Sequence of chain 1.A:
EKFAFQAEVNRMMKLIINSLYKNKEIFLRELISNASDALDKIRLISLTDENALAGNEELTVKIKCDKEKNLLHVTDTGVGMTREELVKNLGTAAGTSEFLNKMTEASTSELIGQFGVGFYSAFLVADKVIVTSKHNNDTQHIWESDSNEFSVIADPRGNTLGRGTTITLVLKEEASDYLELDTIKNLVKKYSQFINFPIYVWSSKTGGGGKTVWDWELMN

Binding-site contacts:
Ligand atom C26 contacts residue LYS50 of chain 1.A at 3.6 Å.
Ligand atom N2 contacts residue ALA44 of chain 1.A at 3.6 Å.
Ligand atom C1 contacts residue PHE135 of chain 1.A at 3.7 Å (hydrophobic).
Ligand atom C25 contacts residue ASN43 of chain 1.A at 3.6 Å.
Ligand atom O9 contacts residue GLY132 of chain 1.A at 3.1 Å (h-bond).
Ligand atom C2 contacts residue GLY132 of chain 1.A at 3.8 Å.
Ligand atom C22 contacts residue GLY132 of chain 1.A at 3.6 Å.
Ligand atom O5 contacts residue LYS50 of chain 1.A at 2.7 Å (salt-bridge).
Ligand atom O1 contacts residue GLY134 of chain 1.A at 3.0 Å (h-bond).
Ligand atom C26 contacts residue ALA47 of chain 1.A at 3.7 Å (hydrophobic).
Ligand atom O2 contacts residue MET90 of chain 1.A at 3.7 Å.
Ligand atom O7 contacts residue LYS50 of chain 1.A at 3.5 Å (salt-bridge).
Ligand atom O1 contacts residue PHE135 of chain 1.A at 2.9 Å (h-bond).
Ligand atom C4 contacts residue LEU99 of chain 1.A at 3.7 Å (hydrophobic).
Ligand atom N2 contacts residue ASP85 of chain 1.A at 2.7 Å (salt-bridge).
Ligand atom N2 contacts residue ASN43 of chain 1.A at 3.8 Å.
Ligand atom O8 contacts residue ASP46 of chain 1.A at 3.1 Å (salt-bridge).
Ligand atom C2 contacts residue PHE135 of chain 1.A at 3.8 Å (hydrophobic).
Ligand atom C19 contacts residue ASN43 of chain 1.A at 3.4 Å.
Ligand atom C29 contacts residue ASP46 of chain 1.A at 3.4 Å.
Ligand atom N1 contacts residue GLY132 of chain 1.A at 3.2 Å (h-bond).
Ligand atom C29 contacts residue LYS50 of chain 1.A at 3.8 Å.
Ligand atom O4 contacts residue ALA47 of chain 1.A at 3.6 Å.
Ligand atom O4 contacts residue THR181 of chain 1.A at 3.6 Å.
Ligand atom C26 contacts residue VAL88 of chain 1.A at 3.8 Å (hydrophobic).
Ligand atom O7 contacts residue ASP46 of chain 1.A at 3.0 Å (salt-bridge).
Ligand atom C13 contacts residue LYS50 of chain 1.A at 3.9 Å.
Ligand atom C11 contacts residue LYS50 of chain 1.A at 3.7 Å.
Ligand atom O1 contacts residue GLY132 of chain 1.A at 3.0 Å (h-bond).
Ligand atom C1 contacts residue VAL133 of chain 1.A at 3.8 Å (hydrophobic).
Ligand atom C27 contacts residue ASN98 of chain 1.A at 3.7 Å.
Ligand atom C28 contacts residue ASN98 of chain 1.A at 3.4 Å.
Ligand atom C23 contacts residue PHE135 of chain 1.A at 3.1 Å (hydrophobic).
Ligand atom C1 contacts residue GLY132 of chain 1.A at 3.0 Å.
Ligand atom O3 contacts residue ASN43 of chain 1.A at 3.6 Å.
Ligand atom C21 contacts residue GLY132 of chain 1.A at 3.9 Å.
Ligand atom O1 contacts residue VAL133 of chain 1.A at 3.0 Å.
Ligand atom C10 contacts residue LYS50 of chain 1.A at 3.7 Å.
Ligand atom C24 contacts residue ASP85 of chain 1.A at 3.8 Å.
Ligand atom C22 contacts residue ASN98 of chain 1.A at 3.6 Å.

The protein below binds the small molecule below.
Small molecule (SMILES): COC1=C2C[C@@H](C)C[C@H](OC)[C@H](O)[C@@H](C)/C=C(\C)[C@H](OC(N)=O)[C@@H](OC)/C=C\C=C(/C)C(=O)NC(=CC1=O)C2=O